Sequence of chain 59.E:
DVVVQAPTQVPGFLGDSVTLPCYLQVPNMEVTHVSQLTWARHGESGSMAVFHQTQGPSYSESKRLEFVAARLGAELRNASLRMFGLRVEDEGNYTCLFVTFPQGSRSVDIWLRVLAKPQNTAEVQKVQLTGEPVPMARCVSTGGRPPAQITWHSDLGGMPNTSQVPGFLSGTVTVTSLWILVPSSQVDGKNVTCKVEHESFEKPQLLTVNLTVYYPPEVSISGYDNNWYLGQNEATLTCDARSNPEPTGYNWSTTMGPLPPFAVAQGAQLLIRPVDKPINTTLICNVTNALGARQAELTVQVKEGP

Binding-site contacts:
Ligand atom C8 contacts residue GLY119 of chain 59.E at 3.9 Å.
Ligand atom C5 contacts residue ASN120 of chain 59.E at 3.9 Å.
Ligand atom C2 contacts residue TRP138 of chain 59.E at 3.8 Å (hydrophobic).
Ligand atom C8 contacts residue TRP138 of chain 59.E at 4.0 Å (hydrophobic).
Ligand atom N2 contacts residue TRP138 of chain 59.E at 3.7 Å.
Ligand atom C5 contacts residue TRP138 of chain 59.E at 3.5 Å (hydrophobic).
Ligand atom N2 contacts residue ASN120 of chain 59.E at 3.0 Å (h-bond).
Ligand atom C3 contacts residue ASN120 of chain 59.E at 3.9 Å.
Ligand atom C2 contacts residue ASN120 of chain 59.E at 2.6 Å.
Ligand atom O4 contacts residue TRP138 of chain 59.E at 3.1 Å.
Ligand atom C4 contacts residue TRP138 of chain 59.E at 3.3 Å (hydrophobic).
Ligand atom C5 contacts residue ASN120 of chain 59.E at 3.6 Å.
Ligand atom O7 contacts residue TRP138 of chain 59.E at 3.8 Å.
Ligand atom O5 contacts residue ASN120 of chain 59.E at 2.4 Å (h-bond).
Ligand atom C1 contacts residue TRP138 of chain 59.E at 3.9 Å (hydrophobic).
Ligand atom O5 contacts residue ASN120 of chain 59.E at 4.0 Å.
Ligand atom C1 contacts residue ASN120 of chain 59.E at 1.4 Å.
Ligand atom C8 contacts residue ASN120 of chain 59.E at 4.1 Å.
Ligand atom C4 contacts residue ASN120 of chain 59.E at 4.2 Å.
Ligand atom C3 contacts residue TRP138 of chain 59.E at 2.9 Å (hydrophobic).
Ligand atom O3 contacts residue TRP138 of chain 59.E at 3.5 Å.
Ligand atom C7 contacts residue ASN120 of chain 59.E at 3.8 Å.
Ligand atom C6 contacts residue ASN120 of chain 59.E at 3.0 Å.
Ligand atom C7 contacts residue TRP138 of chain 59.E at 4.3 Å (hydrophobic).
Ligand atom O7 contacts residue ASN120 of chain 59.E at 4.4 Å.
Ligand atom O5 contacts residue TRP138 of chain 59.E at 4.3 Å.

The small molecule below binds the protein below.
Small molecule (SMILES): CC(=O)N[C@H]1[C@H](O[C@H]2[C@H](O)[C@@H](NC(C)=O)CO[C@@H]2CO[C@@H]2O[C@@H](C)[C@@H](O)[C@@H](O)[C@@H]2O)O[C@H](CO)[C@@H](O[C@@H]2O[C@H](CO)[C@@H](O)[C@H](O[C@@H]3O[C@H](CO)[C@@H](O)[C@H](O)[C@@H]3O)[C@@H]2O)[C@@H]1O